Sequence of chain 1.C:
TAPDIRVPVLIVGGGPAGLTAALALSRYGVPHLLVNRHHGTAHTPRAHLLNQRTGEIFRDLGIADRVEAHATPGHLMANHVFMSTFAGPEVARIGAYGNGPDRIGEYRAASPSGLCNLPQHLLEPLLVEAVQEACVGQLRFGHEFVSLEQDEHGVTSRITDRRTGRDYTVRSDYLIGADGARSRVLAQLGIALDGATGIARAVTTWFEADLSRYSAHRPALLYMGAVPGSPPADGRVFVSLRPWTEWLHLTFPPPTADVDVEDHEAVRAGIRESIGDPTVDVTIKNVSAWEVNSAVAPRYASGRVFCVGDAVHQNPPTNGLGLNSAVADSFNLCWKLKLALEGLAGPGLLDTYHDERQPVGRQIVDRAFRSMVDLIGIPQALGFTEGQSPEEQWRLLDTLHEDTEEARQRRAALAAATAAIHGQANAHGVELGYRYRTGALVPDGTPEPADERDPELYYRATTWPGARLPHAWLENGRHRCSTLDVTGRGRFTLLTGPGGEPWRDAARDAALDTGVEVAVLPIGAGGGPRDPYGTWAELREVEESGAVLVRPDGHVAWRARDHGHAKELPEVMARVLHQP

A small-molecule ligand and the protein it binds are described below.
Small molecule (SMILES): C/C=C(\C)[C@H](O)[C@H](C)/C=C(C)/C=C/C/C(C)=C/Cc1nc(OC)cc(O)c1C

Binding-site contacts:
Ligand atom NAD contacts residue PRO326 of chain 1.C at 3.3 Å (h-bond).
Ligand atom CAE contacts residue PRO326 of chain 1.C at 3.9 Å (hydrophobic).
Ligand atom CAY contacts residue PRO241 of chain 1.C at 3.7 Å (hydrophobic).
Ligand atom CAP contacts residue MET381 of chain 1.C at 3.9 Å (hydrophobic).
Ligand atom CAE contacts residue LEU231 of chain 1.C at 3.8 Å (hydrophobic).
Ligand atom CAI contacts residue GLY329 of chain 1.C at 3.6 Å.
Ligand atom CAO contacts residue LEU384 of chain 1.C at 3.8 Å (hydrophobic).
Ligand atom OAG contacts residue FAD1 of chain 1.U at 3.5 Å (h-bond).
Ligand atom CBB contacts residue MET381 of chain 1.C at 3.6 Å (hydrophobic).
Ligand atom OAG contacts residue HIS57 of chain 1.C at 2.5 Å (h-bond).
Ligand atom OAH contacts residue GLY329 of chain 1.C at 3.3 Å (h-bond).
Ligand atom CAQ contacts residue PHE261 of chain 1.C at 3.8 Å (hydrophobic).
Ligand atom OAH contacts residue PRO326 of chain 1.C at 3.4 Å (h-bond).
Ligand atom CAJ contacts residue LEU259 of chain 1.C at 3.9 Å (hydrophobic).
Ligand atom CAB contacts residue PRO326 of chain 1.C at 3.7 Å (hydrophobic).
Ligand atom CAX contacts residue PRO241 of chain 1.C at 3.7 Å (hydrophobic).
Ligand atom CAZ contacts residue PHE261 of chain 1.C at 3.7 Å (hydrophobic).
Ligand atom CAA contacts residue HIS57 of chain 1.C at 3.4 Å.
Ligand atom CAO contacts residue VAL246 of chain 1.C at 3.7 Å (hydrophobic).
Ligand atom CAY contacts residue LEU384 of chain 1.C at 3.9 Å (hydrophobic).
Ligand atom CAY contacts residue GLY244 of chain 1.C at 3.9 Å.
Ligand atom OAH contacts residue ASN328 of chain 1.C at 3.8 Å.
Ligand atom OAG contacts residue VAL248 of chain 1.C at 3.9 Å.
Ligand atom OBA contacts residue ALA242 of chain 1.C at 3.0 Å (h-bond).
Ligand atom CAL contacts residue THR327 of chain 1.C at 3.5 Å.
Ligand atom OAH contacts residue TYR106 of chain 1.C at 3.9 Å.
Ligand atom CAJ contacts residue VAL248 of chain 1.C at 3.9 Å (hydrophobic).
Ligand atom CAN contacts residue PRO326 of chain 1.C at 3.7 Å (hydrophobic).
Ligand atom CAI contacts residue TYR106 of chain 1.C at 3.6 Å (hydrophobic).
Ligand atom CAT contacts residue PHE261 of chain 1.C at 3.4 Å (hydrophobic).
Ligand atom CAS contacts residue MET381 of chain 1.C at 3.6 Å (hydrophobic).
Ligand atom CAR contacts residue MET381 of chain 1.C at 3.6 Å (hydrophobic).
Ligand atom CAI contacts residue LEU58 of chain 1.C at 3.4 Å (hydrophobic).
Ligand atom CAO contacts residue PHE261 of chain 1.C at 3.7 Å (hydrophobic).
Ligand atom CAB contacts residue HIS57 of chain 1.C at 3.5 Å.
Ligand atom NAD contacts residue THR327 of chain 1.C at 3.8 Å.
Ligand atom CAQ contacts residue MET381 of chain 1.C at 3.7 Å (hydrophobic).
Ligand atom CAC contacts residue PRO326 of chain 1.C at 3.2 Å (hydrophobic).
Ligand atom CAK contacts residue MET233 of chain 1.C at 3.6 Å (hydrophobic).
Ligand atom NAD contacts residue LEU231 of chain 1.C at 3.5 Å.